The small molecule below binds the protein below.
Small molecule (SMILES): Cc1cn(-c2cc(NC(=O)c3ccc(C)c(Nc4nccc(-c5cccnc5)n4)c3)cc(C(F)(F)F)c2)cn1

Binding-site contacts:
Ligand atom C5 contacts residue ASP158 of chain 1.C at 3.6 Å.
Ligand atom C45 contacts residue PHE94 of chain 1.C at 3.6 Å (hydrophobic).
Ligand atom C9 contacts residue GLU63 of chain 1.C at 3.5 Å.
Ligand atom C36 contacts residue PHE159 of chain 1.C at 3.6 Å (hydrophobic).
Ligand atom C11 contacts residue ASP158 of chain 1.C at 3.7 Å.
Ligand atom N44 contacts residue PHE94 of chain 1.C at 3.6 Å.
Ligand atom C58 contacts residue GLU63 of chain 1.C at 3.7 Å.
Ligand atom C25 contacts residue MET67 of chain 1.C at 3.5 Å (hydrophobic).
Ligand atom C58 contacts residue VAL66 of chain 1.C at 3.6 Å (hydrophobic).
Ligand atom N14 contacts residue GLU63 of chain 1.C at 3.0 Å (salt-bridge).
Ligand atom C27 contacts residue ALA46 of chain 1.C at 3.5 Å (hydrophobic).
Ligand atom C38 contacts residue PHE159 of chain 1.C at 3.1 Å (hydrophobic).
Ligand atom O17 contacts residue ASP158 of chain 1.C at 3.1 Å (salt-bridge).
Ligand atom C22 contacts residue THR92 of chain 1.C at 3.5 Å.
Ligand atom C36 contacts residue TYR30 of chain 1.C at 3.6 Å (hydrophobic).
Ligand atom N44 contacts residue MET95 of chain 1.C at 2.9 Å (h-bond).
Ligand atom C45 contacts residue MET95 of chain 1.C at 3.1 Å (hydrophobic).
Ligand atom N14 contacts residue MET67 of chain 1.C at 3.3 Å.
Ligand atom C12 contacts residue ASP158 of chain 1.C at 3.5 Å.
Ligand atom C23 contacts residue LYS48 of chain 1.C at 3.7 Å.
Ligand atom C16 contacts residue ASP158 of chain 1.C at 3.5 Å.
Ligand atom C49 contacts residue TYR30 of chain 1.C at 3.7 Å (hydrophobic).
Ligand atom F4 contacts residue LEU75 of chain 1.C at 3.5 Å.
Ligand atom N14 contacts residue ASP158 of chain 1.C at 3.5 Å (salt-bridge).
Ligand atom F1 contacts residue ASP158 of chain 1.C at 3.4 Å.
Ligand atom C27 contacts residue LYS48 of chain 1.C at 3.4 Å.
Ligand atom F3 contacts residue PHE136 of chain 1.C at 3.7 Å.
Ligand atom C27 contacts residue THR92 of chain 1.C at 3.7 Å.
Ligand atom C25 contacts residue GLU63 of chain 1.C at 3.2 Å.
Ligand atom N34 contacts residue ALA46 of chain 1.C at 3.6 Å.
Ligand atom F1 contacts residue HIS138 of chain 1.C at 3.3 Å.
Ligand atom C27 contacts residue ILE90 of chain 1.C at 3.4 Å (hydrophobic).
Ligand atom C21 contacts residue THR92 of chain 1.C at 3.3 Å.
Ligand atom C41 contacts residue LEU25 of chain 1.C at 3.6 Å (hydrophobic).
Ligand atom F1 contacts residue ALA157 of chain 1.C at 3.1 Å.
Ligand atom O17 contacts residue VAL76 of chain 1.C at 3.3 Å.
Ligand atom O17 contacts residue ALA157 of chain 1.C at 3.5 Å.
Ligand atom N31 contacts residue THR92 of chain 1.C at 2.9 Å (h-bond).
Ligand atom C49 contacts residue LEU25 of chain 1.C at 3.5 Å (hydrophobic).
Ligand atom N40 contacts residue PHE159 of chain 1.C at 3.2 Å.

Sequence of chain 1.C:
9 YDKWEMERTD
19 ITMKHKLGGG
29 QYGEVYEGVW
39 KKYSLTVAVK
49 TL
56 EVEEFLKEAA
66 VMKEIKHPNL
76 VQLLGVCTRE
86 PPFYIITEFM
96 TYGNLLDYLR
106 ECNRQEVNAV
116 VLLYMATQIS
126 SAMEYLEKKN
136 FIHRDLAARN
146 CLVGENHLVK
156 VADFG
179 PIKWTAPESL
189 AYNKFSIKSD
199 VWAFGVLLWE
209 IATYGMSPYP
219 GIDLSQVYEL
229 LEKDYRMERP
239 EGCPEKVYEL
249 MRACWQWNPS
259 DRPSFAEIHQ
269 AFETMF